A protein and the small-molecule ligand that binds it are described below.
Small molecule (SMILES): Oc1ccc(CN2CCc3ccccc3C2)cc1

Binding-site contacts:
Ligand atom C7 contacts residue ASN208 of chain 1.C at 3.9 Å.
Ligand atom C4 contacts residue ALA244 of chain 1.C at 3.6 Å (hydrophobic).
Ligand atom C13 contacts residue GLU204 of chain 1.C at 3.2 Å.
Ligand atom C2 contacts residue ALA244 of chain 1.C at 3.7 Å (hydrophobic).
Ligand atom C2 contacts residue GLU204 of chain 1.C at 3.6 Å.
Ligand atom C1 contacts residue ALA244 of chain 1.C at 4.1 Å (hydrophobic).
Ligand atom C15 contacts residue GLU204 of chain 1.C at 3.9 Å.
Ligand atom O contacts residue GLU204 of chain 1.C at 4.0 Å.
Ligand atom O contacts residue ILE203 of chain 1.C at 3.9 Å.
Ligand atom C3 contacts residue ALA244 of chain 1.C at 3.9 Å (hydrophobic).
Ligand atom C1 contacts residue GLN200 of chain 1.C at 3.5 Å.
Ligand atom C15 contacts residue MET207 of chain 1.C at 3.5 Å (hydrophobic).
Ligand atom C6 contacts residue ASN208 of chain 1.C at 3.8 Å.
Ligand atom C4 contacts residue GLU204 of chain 1.C at 3.5 Å.
Ligand atom C5 contacts residue TYR250 of chain 1.C at 2.9 Å (hydrophobic).
Ligand atom C4 contacts residue TYR250 of chain 1.C at 4.0 Å (hydrophobic).
Ligand atom C1 contacts residue TYR241 of chain 1.C at 4.2 Å (hydrophobic).
Ligand atom C15 contacts residue PHE245 of chain 1.C at 3.9 Å (hydrophobic).
Ligand atom C3 contacts residue GLU204 of chain 1.C at 3.6 Å.
Ligand atom C7 contacts residue GLU204 of chain 1.C at 3.7 Å.
Ligand atom C1 contacts residue GLU204 of chain 1.C at 3.7 Å.
Ligand atom O contacts residue ALA156 of chain 1.C at 3.7 Å.
Ligand atom C12 contacts residue GLU204 of chain 1.C at 3.6 Å.
Ligand atom N contacts residue GLU204 of chain 1.C at 2.7 Å (salt-bridge).
Ligand atom C5 contacts residue GLU204 of chain 1.C at 3.6 Å.
Ligand atom C9 contacts residue ASN208 of chain 1.C at 4.0 Å.
Ligand atom O contacts residue GLN200 of chain 1.C at 3.0 Å (h-bond).
Ligand atom C contacts residue GLU204 of chain 1.C at 3.9 Å.
Ligand atom O contacts residue TYR241 of chain 1.C at 4.3 Å.
Ligand atom C contacts residue MET207 of chain 1.C at 4.0 Å (hydrophobic).
Ligand atom N contacts residue TYR250 of chain 1.C at 4.0 Å.
Ligand atom C6 contacts residue TYR250 of chain 1.C at 3.8 Å (hydrophobic).
Ligand atom C8 contacts residue ASN208 of chain 1.C at 3.1 Å.
Ligand atom O contacts residue MET207 of chain 1.C at 3.1 Å.
Ligand atom C contacts residue GLN200 of chain 1.C at 3.7 Å.
Ligand atom C14 contacts residue PHE245 of chain 1.C at 4.0 Å (hydrophobic).
Ligand atom C contacts residue TYR241 of chain 1.C at 4.4 Å (hydrophobic).
Ligand atom C14 contacts residue TYR250 of chain 1.C at 4.0 Å (hydrophobic).
Ligand atom C6 contacts residue GLU204 of chain 1.C at 3.6 Å.
Ligand atom C14 contacts residue GLU204 of chain 1.C at 3.9 Å.

Sequence of chain 1.C:
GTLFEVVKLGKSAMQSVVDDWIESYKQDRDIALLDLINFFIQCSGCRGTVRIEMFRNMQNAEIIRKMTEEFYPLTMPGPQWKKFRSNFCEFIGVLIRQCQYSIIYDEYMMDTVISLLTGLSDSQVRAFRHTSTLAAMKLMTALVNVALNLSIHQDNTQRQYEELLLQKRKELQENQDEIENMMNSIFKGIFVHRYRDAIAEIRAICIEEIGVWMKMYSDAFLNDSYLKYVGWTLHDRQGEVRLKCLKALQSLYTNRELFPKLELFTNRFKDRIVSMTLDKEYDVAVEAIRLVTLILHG